A small-molecule ligand and the protein it binds are described below.
Small molecule (SMILES): CSC[C@H]1N[C@@H](c2c[nH]c3c2N=CNC3N)[C@H](O)[C@@H]1O

Sequence of chain 2.A:
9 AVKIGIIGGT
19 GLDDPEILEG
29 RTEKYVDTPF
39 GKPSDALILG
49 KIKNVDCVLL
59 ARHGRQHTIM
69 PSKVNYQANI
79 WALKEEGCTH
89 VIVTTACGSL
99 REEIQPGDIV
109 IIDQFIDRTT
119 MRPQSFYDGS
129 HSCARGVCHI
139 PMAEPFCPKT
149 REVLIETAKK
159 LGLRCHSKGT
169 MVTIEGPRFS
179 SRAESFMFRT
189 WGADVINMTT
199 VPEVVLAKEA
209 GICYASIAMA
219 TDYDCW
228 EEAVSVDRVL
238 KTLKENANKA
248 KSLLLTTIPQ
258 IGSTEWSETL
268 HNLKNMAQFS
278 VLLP

Sequence of chain 1.A:
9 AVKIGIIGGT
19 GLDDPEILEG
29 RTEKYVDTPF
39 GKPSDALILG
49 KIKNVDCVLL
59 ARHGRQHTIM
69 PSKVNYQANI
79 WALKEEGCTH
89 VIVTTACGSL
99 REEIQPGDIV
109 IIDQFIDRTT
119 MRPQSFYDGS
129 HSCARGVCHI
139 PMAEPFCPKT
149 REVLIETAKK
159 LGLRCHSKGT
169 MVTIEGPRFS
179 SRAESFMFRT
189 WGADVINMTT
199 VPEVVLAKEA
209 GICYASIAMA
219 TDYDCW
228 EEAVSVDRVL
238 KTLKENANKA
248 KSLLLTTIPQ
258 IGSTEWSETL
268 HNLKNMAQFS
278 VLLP

Binding-site contacts:
Ligand atom N7 contacts residue GLY96 of chain 2.A at 3.5 Å (h-bond).
Ligand atom C5 contacts residue ILE194 of chain 2.A at 3.7 Å (hydrophobic).
Ligand atom C2 contacts residue MET196 of chain 2.A at 3.7 Å (hydrophobic).
Ligand atom C5 contacts residue GLY96 of chain 2.A at 3.6 Å.
Ligand atom C6 contacts residue ILE194 of chain 2.A at 3.8 Å (hydrophobic).
Ligand atom N6 contacts residue GLY96 of chain 2.A at 3.5 Å.
Ligand atom C5 contacts residue ASP220 of chain 2.A at 3.8 Å.
Ligand atom N3 contacts residue ILE194 of chain 2.A at 3.8 Å.
Ligand atom O2' contacts residue ASN195 of chain 2.A at 3.5 Å.
Ligand atom N7 contacts residue THR219 of chain 2.A at 3.7 Å.
Ligand atom C8 contacts residue ASP220 of chain 2.A at 3.8 Å.
Ligand atom C5' contacts residue HIS137 of chain 1.A at 3.7 Å.
Ligand atom O2' contacts residue PO41 of chain 2.B at 2.8 Å (h-bond).
Ligand atom C9 contacts residue ALA94 of chain 2.A at 3.6 Å (hydrophobic).
Ligand atom C1' contacts residue PO41 of chain 2.B at 3.3 Å.
Ligand atom C1' contacts residue ALA94 of chain 2.A at 3.3 Å (hydrophobic).
Ligand atom N4' contacts residue PO41 of chain 2.B at 3.0 Å (h-bond).
Ligand atom C3' contacts residue PO41 of chain 2.B at 3.3 Å.
Ligand atom N6 contacts residue ASP222 of chain 2.A at 3.1 Å (salt-bridge).
Ligand atom S5' contacts residue VAL236 of chain 2.A at 3.8 Å.
Ligand atom O2' contacts residue MET196 of chain 2.A at 2.8 Å (h-bond).
Ligand atom N6 contacts residue ASP220 of chain 2.A at 2.9 Å (salt-bridge).
Ligand atom N3 contacts residue ASN195 of chain 2.A at 3.4 Å.
Ligand atom C2 contacts residue ILE194 of chain 2.A at 3.8 Å (hydrophobic).
Ligand atom N7 contacts residue ASP220 of chain 2.A at 2.8 Å (salt-bridge).
Ligand atom N7 contacts residue CYS95 of chain 2.A at 3.5 Å.
Ligand atom O3' contacts residue PO41 of chain 2.B at 2.6 Å (h-bond).
Ligand atom N1 contacts residue PHE177 of chain 2.A at 3.7 Å.
Ligand atom C2' contacts residue PO41 of chain 2.B at 3.5 Å.
Ligand atom C8 contacts residue CYS95 of chain 2.A at 3.7 Å (hydrophobic).
Ligand atom C8 contacts residue THR219 of chain 2.A at 3.7 Å.
Ligand atom C2' contacts residue MET196 of chain 2.A at 3.6 Å (hydrophobic).
Ligand atom C4 contacts residue ILE194 of chain 2.A at 3.7 Å (hydrophobic).
Ligand atom C3' contacts residue MET196 of chain 2.A at 3.7 Å (hydrophobic).
Ligand atom N3 contacts residue MET196 of chain 2.A at 3.7 Å.
Ligand atom C4' contacts residue PO41 of chain 2.B at 3.3 Å.
Ligand atom O3' contacts residue HIS61 of chain 2.A at 3.6 Å.
Ligand atom N1 contacts residue ILE194 of chain 2.A at 3.8 Å.
Ligand atom S5' contacts residue PHE177 of chain 2.A at 3.7 Å.
Ligand atom O3' contacts residue PRO69 of chain 2.A at 3.4 Å.